A protein and the small-molecule ligand that binds it are described below.
Small molecule (SMILES): N[C@@H](CS)C(=O)O

Binding-site contacts:
Ligand atom CA contacts residue CAC1 of chain 1.E at 3.3 Å.
Ligand atom CA contacts residue ASN135 of chain 1.A at 4.5 Å.
Ligand atom SG contacts residue GLN353 of chain 1.A at 3.6 Å.
Ligand atom O contacts residue GLN163 of chain 1.A at 3.8 Å.
Ligand atom N contacts residue CAC1 of chain 1.E at 2.9 Å.
Ligand atom SG contacts residue ASN277 of chain 1.A at 3.9 Å.
Ligand atom C contacts residue GLU243 of chain 1.A at 4.2 Å.
Ligand atom C contacts residue GLY167 of chain 1.A at 3.4 Å.
Ligand atom O contacts residue GLY167 of chain 1.A at 3.2 Å (h-bond).
Ligand atom CB contacts residue CYS136 of chain 1.A at 3.1 Å (hydrophobic).
Ligand atom SG contacts residue NAP1 of chain 1.F at 4.0 Å.
Ligand atom CA contacts residue GLY167 of chain 1.A at 3.8 Å.
Ligand atom CA contacts residue CYS136 of chain 1.A at 3.4 Å (hydrophobic).
Ligand atom O contacts residue ARG270 of chain 1.A at 2.6 Å (salt-bridge).
Ligand atom O contacts residue ALA168 of chain 1.A at 4.0 Å.
Ligand atom OXT contacts residue ASN277 of chain 1.A at 3.5 Å (h-bond).
Ligand atom SG contacts residue CYS136 of chain 1.A at 2.0 Å (h-bond).
Ligand atom CA contacts residue GLU243 of chain 1.A at 3.5 Å.
Ligand atom CB contacts residue GLY167 of chain 1.A at 3.3 Å.
Ligand atom CB contacts residue CAC1 of chain 1.E at 2.9 Å.
Ligand atom SG contacts residue CAC1 of chain 1.E at 4.1 Å.
Ligand atom N contacts residue GLY167 of chain 1.A at 4.1 Å.
Ligand atom C contacts residue ALA168 of chain 1.A at 4.4 Å (hydrophobic).
Ligand atom O contacts residue GLU243 of chain 1.A at 4.3 Å.
Ligand atom OXT contacts residue GLN163 of chain 1.A at 3.0 Å (h-bond).
Ligand atom C contacts residue ASN277 of chain 1.A at 4.4 Å.
Ligand atom OXT contacts residue ALA164 of chain 1.A at 4.2 Å.
Ligand atom C contacts residue GLN163 of chain 1.A at 3.2 Å.
Ligand atom OXT contacts residue GLY167 of chain 1.A at 3.2 Å.
Ligand atom N contacts residue GLN163 of chain 1.A at 4.5 Å.
Ligand atom C contacts residue CYS136 of chain 1.A at 4.3 Å (hydrophobic).
Ligand atom OXT contacts residue CYS136 of chain 1.A at 4.1 Å.
Ligand atom CB contacts residue NAP1 of chain 1.F at 4.1 Å.
Ligand atom SG contacts residue GLY167 of chain 1.A at 3.8 Å.
Ligand atom CA contacts residue GLN163 of chain 1.A at 3.7 Å.
Ligand atom N contacts residue ASN135 of chain 1.A at 4.0 Å.
Ligand atom N contacts residue GLU243 of chain 1.A at 3.0 Å (salt-bridge).
Ligand atom OXT contacts residue ARG270 of chain 1.A at 2.8 Å (salt-bridge).
Ligand atom O contacts residue ILE231 of chain 1.A at 4.0 Å.
Ligand atom C contacts residue ARG270 of chain 1.A at 3.2 Å.

Sequence of chain 1.A:
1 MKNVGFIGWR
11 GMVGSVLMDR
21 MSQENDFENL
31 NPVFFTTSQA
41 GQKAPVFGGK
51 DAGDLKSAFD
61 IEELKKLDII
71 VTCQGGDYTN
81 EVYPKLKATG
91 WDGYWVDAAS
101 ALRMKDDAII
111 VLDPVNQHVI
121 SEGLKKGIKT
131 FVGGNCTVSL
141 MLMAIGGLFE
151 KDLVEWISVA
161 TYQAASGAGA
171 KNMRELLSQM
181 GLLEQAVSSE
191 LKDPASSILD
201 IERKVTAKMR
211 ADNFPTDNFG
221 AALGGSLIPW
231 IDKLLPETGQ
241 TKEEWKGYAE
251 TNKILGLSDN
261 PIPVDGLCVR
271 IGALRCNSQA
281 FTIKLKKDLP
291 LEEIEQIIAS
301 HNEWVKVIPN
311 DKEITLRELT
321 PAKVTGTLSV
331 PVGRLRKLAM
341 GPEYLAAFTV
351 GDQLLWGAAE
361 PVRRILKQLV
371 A